Sequence of chain 1.A:
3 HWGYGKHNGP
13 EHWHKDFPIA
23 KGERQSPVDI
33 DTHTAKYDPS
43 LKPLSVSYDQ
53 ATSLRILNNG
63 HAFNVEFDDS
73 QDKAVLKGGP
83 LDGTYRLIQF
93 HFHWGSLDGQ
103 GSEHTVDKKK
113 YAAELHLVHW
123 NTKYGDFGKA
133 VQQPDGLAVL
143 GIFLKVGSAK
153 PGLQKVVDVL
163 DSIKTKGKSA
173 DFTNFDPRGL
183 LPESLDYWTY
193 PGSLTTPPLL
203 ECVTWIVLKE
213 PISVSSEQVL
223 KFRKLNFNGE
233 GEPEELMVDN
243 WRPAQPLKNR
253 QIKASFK

Binding-site contacts:
Ligand atom N21 contacts residue HIS118 of chain 1.A at 3.4 Å (h-bond).
Ligand atom O2A contacts residue HIS93 of chain 1.A at 3.1 Å (h-bond).
Ligand atom O1A contacts residue LEU196 of chain 1.A at 3.1 Å.
Ligand atom O2A contacts residue HIS118 of chain 1.A at 3.3 Å (h-bond).
Ligand atom O2A contacts residue VAL141 of chain 1.A at 4.0 Å.
Ligand atom S2 contacts residue VAL120 of chain 1.A at 3.6 Å.
Ligand atom C5 contacts residue THR198 of chain 1.A at 3.2 Å.
Ligand atom C14 contacts residue LEU202 of chain 1.A at 3.9 Å (hydrophobic).
Ligand atom O16 contacts residue VAL133 of chain 1.A at 4.0 Å.
Ligand atom O2A contacts residue VAL120 of chain 1.A at 4.0 Å.
Ligand atom S7 contacts residue GLN91 of chain 1.A at 4.0 Å.
Ligand atom C10 contacts residue PRO200 of chain 1.A at 4.0 Å (hydrophobic).
Ligand atom N21 contacts residue HIS95 of chain 1.A at 3.1 Å (h-bond).
Ligand atom C15 contacts residue PRO200 of chain 1.A at 3.9 Å (hydrophobic).
Ligand atom N21 contacts residue HIS93 of chain 1.A at 3.1 Å (h-bond).
Ligand atom S1 contacts residue HIS93 of chain 1.A at 3.5 Å (h-bond).
Ligand atom S2 contacts residue LEU196 of chain 1.A at 3.5 Å.
Ligand atom C9 contacts residue LEU196 of chain 1.A at 3.9 Å (hydrophobic).
Ligand atom S1 contacts residue ZN1 of chain 1.C at 2.9 Å.
Ligand atom S2 contacts residue HIS93 of chain 1.A at 3.6 Å.
Ligand atom O1A contacts residue TRP207 of chain 1.A at 3.8 Å.
Ligand atom C4 contacts residue THR198 of chain 1.A at 3.0 Å.
Ligand atom O1A contacts residue ZN1 of chain 1.C at 4.0 Å.
Ligand atom N21 contacts residue ZN1 of chain 1.C at 1.9 Å.
Ligand atom C14 contacts residue PRO200 of chain 1.A at 3.9 Å (hydrophobic).
Ligand atom N21 contacts residue GLU105 of chain 1.A at 4.0 Å.
Ligand atom C3 contacts residue ZN1 of chain 1.C at 3.9 Å.
Ligand atom O4B contacts residue LEU196 of chain 1.A at 4.1 Å.
Ligand atom O3B contacts residue GLN91 of chain 1.A at 2.7 Å (h-bond).
Ligand atom C3 contacts residue HIS93 of chain 1.A at 3.6 Å.
Ligand atom O4B contacts residue PHE129 of chain 1.A at 3.0 Å.
Ligand atom C3 contacts residue LEU196 of chain 1.A at 3.8 Å (hydrophobic).
Ligand atom O1A contacts residue THR197 of chain 1.A at 2.8 Å (h-bond).
Ligand atom N21 contacts residue THR197 of chain 1.A at 2.5 Å (h-bond).
Ligand atom C6 contacts residue LEU196 of chain 1.A at 3.9 Å (hydrophobic).
Ligand atom O2A contacts residue ZN1 of chain 1.C at 2.9 Å.
Ligand atom C15 contacts residue LEU196 of chain 1.A at 3.5 Å (hydrophobic).
Ligand atom S1 contacts residue HIS118 of chain 1.A at 3.9 Å.
Ligand atom S1 contacts residue THR197 of chain 1.A at 3.5 Å (h-bond).
Ligand atom C14 contacts residue VAL133 of chain 1.A at 3.9 Å (hydrophobic).

The protein below binds the small molecule below.
Small molecule (SMILES): COc1ccc(CNS(=O)(=O)c2ccc(S(N)(=O)=O)s2)cc1